A small-molecule ligand and the protein it binds are described below.
Small molecule (SMILES): Nc1ccn([C@@H]2O[C@H](CO[P](=O)(O)O[C@H]3[C@@H](O)[C@H](n4ccc(=O)[nH]c4=O)O[C@@H]3CO[P](=O)(O)O[C@H]3[C@@H](O)[C@H](n4ccc(N)nc4=O)O[C@@H]3CO)[C@@H](O[P](=O)(O)OC[C@H]3O[C@@H](n4cnc5c(=O)nc(N)[nH]c54)[C@H](O)[C@@H]3O[P](=O)(O)OC[C@H]3O[C@@H](n4cnc5c(N)ncnc54)[C@H](O)[C@@H]3O)[C@H]2O)c(=O)n1

Binding-site contacts:
Ligand atom C4' contacts residue HIS1035 of chain 1.C at 3.5 Å.
Ligand atom O5' contacts residue ARG465 of chain 1.C at 3.4 Å (salt-bridge).
Ligand atom C5' contacts residue GLN435 of chain 1.C at 3.2 Å.
Ligand atom OP1 contacts residue LYS884 of chain 1.C at 2.9 Å (salt-bridge).
Ligand atom OP1 contacts residue ARG613 of chain 1.C at 3.9 Å.
Ligand atom OP1 contacts residue LYS892 of chain 1.C at 3.0 Å (salt-bridge).
Ligand atom O3' contacts residue ASP535 of chain 1.D at 3.5 Å (salt-bridge).
Ligand atom OP1 contacts residue PRO489 of chain 1.C at 3.3 Å.
Ligand atom OP1 contacts residue ILE497 of chain 1.C at 3.2 Å.
Ligand atom C2' contacts residue ARG500 of chain 1.D at 3.5 Å.
Ligand atom O3' contacts residue GLN614 of chain 1.C at 3.3 Å (h-bond).
Ligand atom OP2 contacts residue ASN493 of chain 1.C at 2.7 Å (h-bond).
Ligand atom O2' contacts residue GLY538 of chain 1.D at 3.9 Å.
Ligand atom P contacts residue GLN614 of chain 1.C at 3.9 Å.
Ligand atom P contacts residue LYS892 of chain 1.C at 3.8 Å.
Ligand atom OP2 contacts residue ARG465 of chain 1.C at 2.8 Å (salt-bridge).
Ligand atom O2' contacts residue GLN614 of chain 1.C at 3.8 Å.
Ligand atom O2' contacts residue LYS1040 of chain 1.C at 3.5 Å (salt-bridge).
Ligand atom OP2 contacts residue GLU490 of chain 1.C at 3.2 Å (salt-bridge).
Ligand atom O2' contacts residue ASP539 of chain 1.D at 2.5 Å (salt-bridge).
Ligand atom C4' contacts residue ASP539 of chain 1.D at 3.5 Å.
Ligand atom C5' contacts residue HIS1035 of chain 1.C at 3.8 Å.
Ligand atom O3' contacts residue ASP539 of chain 1.D at 3.6 Å.
Ligand atom O3' contacts residue LYS884 of chain 1.C at 2.8 Å (salt-bridge).
Ligand atom C5' contacts residue ASP537 of chain 1.D at 3.6 Å.
Ligand atom O3' contacts residue ASP537 of chain 1.D at 3.4 Å (salt-bridge).
Ligand atom P contacts residue LYS884 of chain 1.C at 3.5 Å.
Ligand atom O2' contacts residue ARG500 of chain 1.D at 2.4 Å (salt-bridge).
Ligand atom P contacts residue ASN493 of chain 1.C at 3.5 Å.
Ligand atom C2' contacts residue ASP539 of chain 1.D at 3.9 Å.
Ligand atom OP1 contacts residue ASP537 of chain 1.D at 3.6 Å.
Ligand atom O5' contacts residue ASN493 of chain 1.C at 3.4 Å (h-bond).
Ligand atom OP1 contacts residue GLN614 of chain 1.C at 3.5 Å (h-bond).
Ligand atom OP2 contacts residue ASN493 of chain 1.C at 3.4 Å (h-bond).
Ligand atom P contacts residue PRO489 of chain 1.C at 3.8 Å.
Ligand atom C5' contacts residue GLN614 of chain 1.C at 3.4 Å.
Ligand atom OP2 contacts residue PRO489 of chain 1.C at 3.7 Å.
Ligand atom O4' contacts residue HIS1035 of chain 1.C at 3.5 Å.
Ligand atom OP2 contacts residue LEU458 of chain 1.C at 3.9 Å.
Ligand atom OP2 contacts residue LYS892 of chain 1.C at 3.8 Å.

Sequence of chain 1.D:
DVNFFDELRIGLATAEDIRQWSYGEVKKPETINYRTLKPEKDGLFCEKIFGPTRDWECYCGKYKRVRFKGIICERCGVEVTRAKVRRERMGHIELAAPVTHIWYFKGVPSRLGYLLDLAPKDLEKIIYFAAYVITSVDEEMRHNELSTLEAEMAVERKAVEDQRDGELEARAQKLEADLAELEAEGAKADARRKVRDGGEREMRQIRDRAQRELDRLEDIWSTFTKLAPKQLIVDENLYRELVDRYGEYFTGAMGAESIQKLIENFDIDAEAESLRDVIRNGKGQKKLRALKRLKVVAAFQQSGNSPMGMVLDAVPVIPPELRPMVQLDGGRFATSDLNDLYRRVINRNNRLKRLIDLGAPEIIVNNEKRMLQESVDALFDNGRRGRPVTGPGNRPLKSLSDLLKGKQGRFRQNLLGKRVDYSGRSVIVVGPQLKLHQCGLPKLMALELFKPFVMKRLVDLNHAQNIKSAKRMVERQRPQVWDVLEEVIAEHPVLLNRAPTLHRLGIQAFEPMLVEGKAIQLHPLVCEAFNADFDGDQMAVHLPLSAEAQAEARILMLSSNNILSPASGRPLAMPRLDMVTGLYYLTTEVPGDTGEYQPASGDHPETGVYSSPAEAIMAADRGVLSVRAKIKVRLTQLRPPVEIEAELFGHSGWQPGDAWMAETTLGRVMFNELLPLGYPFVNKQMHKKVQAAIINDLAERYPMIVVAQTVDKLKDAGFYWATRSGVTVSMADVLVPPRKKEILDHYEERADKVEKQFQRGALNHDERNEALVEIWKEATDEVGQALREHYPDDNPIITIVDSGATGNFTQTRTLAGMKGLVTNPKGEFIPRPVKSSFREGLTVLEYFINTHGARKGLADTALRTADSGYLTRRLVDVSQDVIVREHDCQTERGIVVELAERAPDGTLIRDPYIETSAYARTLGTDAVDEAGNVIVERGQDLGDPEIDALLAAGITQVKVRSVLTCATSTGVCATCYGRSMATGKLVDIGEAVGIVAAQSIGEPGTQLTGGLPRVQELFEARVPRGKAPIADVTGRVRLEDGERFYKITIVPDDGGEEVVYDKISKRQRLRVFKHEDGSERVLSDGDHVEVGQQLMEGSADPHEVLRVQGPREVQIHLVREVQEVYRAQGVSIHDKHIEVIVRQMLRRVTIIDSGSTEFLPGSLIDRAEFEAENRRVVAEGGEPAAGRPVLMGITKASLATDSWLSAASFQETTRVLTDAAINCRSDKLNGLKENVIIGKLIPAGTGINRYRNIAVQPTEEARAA

Sequence of chain 1.C:
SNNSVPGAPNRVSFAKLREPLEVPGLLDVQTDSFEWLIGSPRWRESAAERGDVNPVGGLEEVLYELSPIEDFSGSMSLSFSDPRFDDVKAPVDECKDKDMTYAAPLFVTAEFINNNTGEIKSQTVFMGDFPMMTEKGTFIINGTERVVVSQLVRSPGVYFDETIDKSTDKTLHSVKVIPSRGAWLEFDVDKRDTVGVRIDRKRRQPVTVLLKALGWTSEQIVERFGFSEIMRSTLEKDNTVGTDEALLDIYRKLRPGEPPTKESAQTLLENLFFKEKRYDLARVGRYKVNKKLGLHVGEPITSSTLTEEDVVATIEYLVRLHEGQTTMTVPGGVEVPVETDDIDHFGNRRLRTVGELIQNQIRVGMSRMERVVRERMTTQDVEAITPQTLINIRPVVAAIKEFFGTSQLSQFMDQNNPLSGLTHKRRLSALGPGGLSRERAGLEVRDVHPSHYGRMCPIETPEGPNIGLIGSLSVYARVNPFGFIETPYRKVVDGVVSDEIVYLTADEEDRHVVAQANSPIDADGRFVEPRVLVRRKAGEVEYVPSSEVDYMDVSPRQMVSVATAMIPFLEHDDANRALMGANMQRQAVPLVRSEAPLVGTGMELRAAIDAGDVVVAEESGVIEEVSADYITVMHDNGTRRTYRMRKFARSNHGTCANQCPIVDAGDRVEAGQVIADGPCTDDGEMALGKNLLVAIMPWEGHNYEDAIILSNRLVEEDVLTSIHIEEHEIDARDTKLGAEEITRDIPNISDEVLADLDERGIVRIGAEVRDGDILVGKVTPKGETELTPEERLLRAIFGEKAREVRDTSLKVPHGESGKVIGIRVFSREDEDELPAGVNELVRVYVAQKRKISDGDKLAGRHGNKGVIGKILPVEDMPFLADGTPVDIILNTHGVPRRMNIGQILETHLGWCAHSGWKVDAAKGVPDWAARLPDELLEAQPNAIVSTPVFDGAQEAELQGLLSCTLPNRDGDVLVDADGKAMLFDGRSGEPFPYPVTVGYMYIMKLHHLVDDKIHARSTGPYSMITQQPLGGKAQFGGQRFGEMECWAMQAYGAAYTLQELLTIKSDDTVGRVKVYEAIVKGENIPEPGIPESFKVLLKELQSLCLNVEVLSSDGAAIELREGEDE